Sequence of chain 1.B:
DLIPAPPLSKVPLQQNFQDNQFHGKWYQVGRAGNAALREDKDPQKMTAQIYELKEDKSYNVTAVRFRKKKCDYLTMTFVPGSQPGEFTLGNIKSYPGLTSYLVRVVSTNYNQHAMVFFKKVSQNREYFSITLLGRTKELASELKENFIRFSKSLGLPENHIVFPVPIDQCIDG

A small-molecule ligand and the protein it binds are described below.
Small molecule (SMILES): O=C(O)CN(CC(=O)O)[C@H](Cc1ccc(NC(=S)NC(CO)(CO)CO)cc1)CN(CC(=O)O)[C@H]1CCCC[C@@H]1N(CC(=O)O)CC(=O)O

Binding-site contacts:
Ligand atom O12 contacts residue ASP77 of chain 1.B at 3.4 Å (salt-bridge).
Ligand atom C12 contacts residue YT31 of chain 1.F at 3.3 Å.
Ligand atom O5 contacts residue YT31 of chain 1.F at 2.4 Å.
Ligand atom O3 contacts residue GLN54 of chain 1.B at 3.2 Å (h-bond).
Ligand atom N2 contacts residue YT31 of chain 1.F at 2.5 Å.
Ligand atom C8 contacts residue YT31 of chain 1.F at 3.3 Å.
Ligand atom C5 contacts residue YT31 of chain 1.F at 3.2 Å.
Ligand atom C14 contacts residue YT31 of chain 1.F at 3.4 Å.
Ligand atom C9 contacts residue YT31 of chain 1.F at 3.4 Å.
Ligand atom C11 contacts residue YT31 of chain 1.F at 3.3 Å.
Ligand atom N3 contacts residue YT31 of chain 1.F at 2.6 Å.
Ligand atom O1 contacts residue YT31 of chain 1.F at 2.4 Å.
Ligand atom O7 contacts residue YT31 of chain 1.F at 2.5 Å.
Ligand atom C10 contacts residue TYR106 of chain 1.B at 3.4 Å (hydrophobic).
Ligand atom C1 contacts residue YT31 of chain 1.F at 3.2 Å.
Ligand atom O8 contacts residue THR136 of chain 1.B at 2.7 Å (h-bond).
Ligand atom C10 contacts residue YT31 of chain 1.F at 3.4 Å.
Ligand atom C9 contacts residue TYR106 of chain 1.B at 3.3 Å (hydrophobic).
Ligand atom C7 contacts residue THR136 of chain 1.B at 3.4 Å.
Ligand atom O10 contacts residue TYR106 of chain 1.B at 2.5 Å (h-bond).
Ligand atom N1 contacts residue YT31 of chain 1.F at 2.6 Å.
Ligand atom C6 contacts residue YT31 of chain 1.F at 3.2 Å.
Ligand atom O4 contacts residue THR52 of chain 1.B at 2.8 Å (h-bond).
Ligand atom O7 contacts residue THR136 of chain 1.B at 3.4 Å (h-bond).
Ligand atom C3 contacts residue GLN54 of chain 1.B at 3.3 Å.
Ligand atom S1 contacts residue ARG70 of chain 1.B at 2.8 Å (salt-bridge).
Ligand atom C3 contacts residue YT31 of chain 1.F at 3.2 Å.
Ligand atom O1 contacts residue GLN33 of chain 1.B at 3.3 Å (h-bond).
Ligand atom O3 contacts residue YT31 of chain 1.F at 2.3 Å.
Ligand atom N4 contacts residue ASP77 of chain 1.B at 2.9 Å (salt-bridge).
Ligand atom C21 contacts residue ARG70 of chain 1.B at 3.3 Å.
Ligand atom C7 contacts residue GLN54 of chain 1.B at 3.4 Å.
Ligand atom O8 contacts residue GLN54 of chain 1.B at 2.9 Å (h-bond).
Ligand atom O2 contacts residue ARG36 of chain 1.B at 3.2 Å.
Ligand atom O4 contacts residue GLN54 of chain 1.B at 2.7 Å (h-bond).
Ligand atom C13 contacts residue YT31 of chain 1.F at 3.3 Å.
Ligand atom O8 contacts residue PHE123 of chain 1.B at 3.4 Å.
Ligand atom O9 contacts residue YT31 of chain 1.F at 2.5 Å.
Ligand atom C7 contacts residue YT31 of chain 1.F at 3.2 Å.
Ligand atom C2 contacts residue YT31 of chain 1.F at 3.4 Å.